Binding-site contacts:
Ligand atom CAN contacts residue PHE113 of chain 1.B at 3.9 Å (hydrophobic).
Ligand atom CAU contacts residue VAL66 of chain 1.B at 3.5 Å (hydrophobic).
Ligand atom CAT contacts residue MET163 of chain 1.B at 3.3 Å (hydrophobic).
Ligand atom OAC contacts residue ASP175 of chain 1.B at 2.9 Å (salt-bridge).
Ligand atom OAD contacts residue ILE95 of chain 1.B at 3.8 Å.
Ligand atom CAH contacts residue ILE174 of chain 1.B at 3.9 Å (hydrophobic).
Ligand atom CAG contacts residue PHE113 of chain 1.B at 3.8 Å (hydrophobic).
Ligand atom CAG contacts residue ILE95 of chain 1.B at 3.9 Å (hydrophobic).
Ligand atom CAV contacts residue MET163 of chain 1.B at 3.6 Å (hydrophobic).
Ligand atom CAJ contacts residue ILE174 of chain 1.B at 4.0 Å (hydrophobic).
Ligand atom OAD contacts residue GLU114 of chain 1.B at 2.9 Å (salt-bridge).
Ligand atom CAO contacts residue ASN118 of chain 1.B at 4.0 Å.
Ligand atom CAP contacts residue ILE174 of chain 1.B at 3.8 Å (hydrophobic).
Ligand atom OAD contacts residue PHE113 of chain 1.B at 4.0 Å.
Ligand atom OAA contacts residue LYS68 of chain 1.B at 2.6 Å (salt-bridge).
Ligand atom CAT contacts residue VAL66 of chain 1.B at 3.9 Å (hydrophobic).
Ligand atom OAB contacts residue GLU114 of chain 1.B at 3.5 Å (salt-bridge).
Ligand atom OAB contacts residue HIS115 of chain 1.B at 3.4 Å.
Ligand atom CAW contacts residue MET163 of chain 1.B at 3.5 Å (hydrophobic).
Ligand atom CAG contacts residue ILE174 of chain 1.B at 3.6 Å (hydrophobic).
Ligand atom CAI contacts residue ILE174 of chain 1.B at 3.8 Å (hydrophobic).
Ligand atom CAI contacts residue ILE95 of chain 1.B at 3.9 Å (hydrophobic).
Ligand atom OAC contacts residue LYS68 of chain 1.B at 3.8 Å.
Ligand atom CAJ contacts residue VAL53 of chain 1.B at 4.0 Å (hydrophobic).
Ligand atom CAN contacts residue LYS68 of chain 1.B at 3.5 Å.
Ligand atom CAL contacts residue VAL116 of chain 1.B at 3.5 Å (hydrophobic).
Ligand atom OAB contacts residue VAL116 of chain 1.B at 2.8 Å (h-bond).
Ligand atom CAS contacts residue VAL66 of chain 1.B at 3.8 Å (hydrophobic).
Ligand atom CAL contacts residue LEU45 of chain 1.B at 3.7 Å (hydrophobic).
Ligand atom OAM contacts residue MET163 of chain 1.B at 3.4 Å (h-bond).
Ligand atom CAS contacts residue MET163 of chain 1.B at 3.4 Å (hydrophobic).
Ligand atom CAK contacts residue LEU45 of chain 1.B at 3.7 Å (hydrophobic).
Ligand atom CAN contacts residue ASP175 of chain 1.B at 3.2 Å.
Ligand atom OAB contacts residue VAL66 of chain 1.B at 3.4 Å.
Ligand atom CAU contacts residue MET163 of chain 1.B at 3.5 Å (hydrophobic).
Ligand atom OAA contacts residue ASP175 of chain 1.B at 3.3 Å.
Ligand atom CAS contacts residue GLU114 of chain 1.B at 4.0 Å.
Ligand atom CAO contacts residue LEU45 of chain 1.B at 3.6 Å (hydrophobic).
Ligand atom OAC contacts residue PHE113 of chain 1.B at 3.3 Å.
Ligand atom OAD contacts residue MET163 of chain 1.B at 3.5 Å.

Sequence of chain 1.B:
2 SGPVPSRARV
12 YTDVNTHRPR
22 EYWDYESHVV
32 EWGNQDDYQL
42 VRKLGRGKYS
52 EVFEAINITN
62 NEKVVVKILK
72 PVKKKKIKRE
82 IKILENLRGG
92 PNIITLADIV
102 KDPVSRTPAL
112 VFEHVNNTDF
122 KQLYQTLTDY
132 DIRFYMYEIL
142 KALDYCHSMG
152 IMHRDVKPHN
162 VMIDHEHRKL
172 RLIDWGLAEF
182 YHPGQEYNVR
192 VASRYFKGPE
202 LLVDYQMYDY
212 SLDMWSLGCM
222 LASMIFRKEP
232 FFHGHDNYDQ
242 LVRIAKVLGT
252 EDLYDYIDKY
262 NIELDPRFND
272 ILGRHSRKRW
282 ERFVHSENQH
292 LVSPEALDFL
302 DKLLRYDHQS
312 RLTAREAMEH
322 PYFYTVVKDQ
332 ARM

A small-molecule ligand and the protein it binds are described below.
Small molecule (SMILES): O=C(O)c1ccc(-c2oc3c(Br)cc(Br)cc3c(=O)c2O)cc1